Sequence of chain 7.OA:
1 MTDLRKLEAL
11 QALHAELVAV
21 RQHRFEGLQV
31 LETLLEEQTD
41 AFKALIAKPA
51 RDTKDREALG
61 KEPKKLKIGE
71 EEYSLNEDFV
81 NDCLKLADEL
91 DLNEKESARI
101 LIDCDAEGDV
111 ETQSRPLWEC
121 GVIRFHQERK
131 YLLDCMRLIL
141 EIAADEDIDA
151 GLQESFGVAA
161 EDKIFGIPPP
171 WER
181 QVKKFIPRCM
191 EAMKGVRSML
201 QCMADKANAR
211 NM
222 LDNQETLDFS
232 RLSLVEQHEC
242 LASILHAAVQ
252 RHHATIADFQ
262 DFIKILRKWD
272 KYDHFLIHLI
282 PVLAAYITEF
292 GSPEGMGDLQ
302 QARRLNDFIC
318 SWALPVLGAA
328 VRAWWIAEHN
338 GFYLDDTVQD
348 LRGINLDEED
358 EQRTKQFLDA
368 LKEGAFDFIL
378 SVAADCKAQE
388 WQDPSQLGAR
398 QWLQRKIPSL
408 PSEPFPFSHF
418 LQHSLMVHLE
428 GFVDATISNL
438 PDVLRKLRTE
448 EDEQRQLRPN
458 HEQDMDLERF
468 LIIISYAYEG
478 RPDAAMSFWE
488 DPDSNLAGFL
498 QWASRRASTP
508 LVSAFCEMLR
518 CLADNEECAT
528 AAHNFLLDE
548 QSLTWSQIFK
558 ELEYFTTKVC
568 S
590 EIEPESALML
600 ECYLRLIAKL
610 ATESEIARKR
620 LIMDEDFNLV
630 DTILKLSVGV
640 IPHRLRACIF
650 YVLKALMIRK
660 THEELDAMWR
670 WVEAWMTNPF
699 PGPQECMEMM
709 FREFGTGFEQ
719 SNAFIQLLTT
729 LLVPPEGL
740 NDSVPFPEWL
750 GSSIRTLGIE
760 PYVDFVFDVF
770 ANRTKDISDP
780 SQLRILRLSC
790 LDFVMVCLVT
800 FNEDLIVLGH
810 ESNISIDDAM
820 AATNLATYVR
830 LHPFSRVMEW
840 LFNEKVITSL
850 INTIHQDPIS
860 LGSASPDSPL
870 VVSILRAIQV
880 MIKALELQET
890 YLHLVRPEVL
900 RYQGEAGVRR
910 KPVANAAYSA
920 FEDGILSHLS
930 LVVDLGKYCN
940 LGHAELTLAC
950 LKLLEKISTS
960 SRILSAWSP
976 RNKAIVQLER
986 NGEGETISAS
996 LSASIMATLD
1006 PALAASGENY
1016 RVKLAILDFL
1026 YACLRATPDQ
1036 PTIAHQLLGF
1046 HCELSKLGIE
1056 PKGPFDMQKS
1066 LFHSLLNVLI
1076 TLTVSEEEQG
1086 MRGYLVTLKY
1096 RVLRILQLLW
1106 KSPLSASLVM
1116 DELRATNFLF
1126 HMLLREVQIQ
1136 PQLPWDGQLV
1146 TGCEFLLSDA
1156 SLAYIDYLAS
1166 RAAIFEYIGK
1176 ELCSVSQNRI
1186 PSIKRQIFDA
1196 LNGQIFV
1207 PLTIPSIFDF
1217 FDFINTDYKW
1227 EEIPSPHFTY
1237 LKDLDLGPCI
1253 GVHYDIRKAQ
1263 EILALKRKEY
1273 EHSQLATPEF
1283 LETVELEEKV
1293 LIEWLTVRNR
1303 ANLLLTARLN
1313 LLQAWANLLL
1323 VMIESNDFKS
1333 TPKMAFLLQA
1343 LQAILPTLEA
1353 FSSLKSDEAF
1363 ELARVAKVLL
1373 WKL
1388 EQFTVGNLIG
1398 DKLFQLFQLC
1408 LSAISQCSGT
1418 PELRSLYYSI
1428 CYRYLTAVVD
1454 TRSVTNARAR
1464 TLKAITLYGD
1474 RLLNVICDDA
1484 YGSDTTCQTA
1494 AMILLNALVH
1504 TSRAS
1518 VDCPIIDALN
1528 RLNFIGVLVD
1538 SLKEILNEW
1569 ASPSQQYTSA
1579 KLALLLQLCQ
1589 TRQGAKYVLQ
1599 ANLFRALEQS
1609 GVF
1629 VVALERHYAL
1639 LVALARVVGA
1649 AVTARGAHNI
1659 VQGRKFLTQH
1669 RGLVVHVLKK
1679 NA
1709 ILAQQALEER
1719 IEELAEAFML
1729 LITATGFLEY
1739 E

The protein below binds the small molecule below.
Small molecule (SMILES): CC[C@H](C)[C@H](N)C(=O)N[C@@H](CC(C)C)C(=O)N1CCC[C@H]1C(=O)N[C@@H](CCSC)C(=O)N[C@@H](Cc1ccc(O)cc1)C(=O)N[C@@H](CCCCN)C(=O)N[C@@H](CC(C)C)C(=O)N[C@@H](CO)C(=O)N1CCC[C@H]1C=O

Binding-site contacts:
Ligand atom CE1 contacts residue ASN1072 of chain 7.OA at 3.3 Å.
Ligand atom CG contacts residue ASN1072 of chain 7.OA at 4.2 Å.
Ligand atom CD2 contacts residue THR1121 of chain 7.OA at 4.0 Å.
Ligand atom CD2 contacts residue LEU1129 of chain 7.OA at 4.2 Å (hydrophobic).
Ligand atom CG contacts residue HIS1126 of chain 7.OA at 4.3 Å.
Ligand atom C contacts residue VAL1202 of chain 7.OA at 4.2 Å (hydrophobic).
Ligand atom O contacts residue THR1121 of chain 7.OA at 4.0 Å.
Ligand atom CZ contacts residue ASN1072 of chain 7.OA at 3.5 Å.
Ligand atom O contacts residue HIS1126 of chain 7.OA at 3.3 Å (h-bond).
Ligand atom CE1 contacts residue THR1121 of chain 7.OA at 3.9 Å.
Ligand atom SD contacts residue ASN1072 of chain 7.OA at 3.7 Å.
Ligand atom CE2 contacts residue GLN1063 of chain 7.OA at 3.3 Å.
Ligand atom CB contacts residue GLN1063 of chain 7.OA at 4.5 Å.
Ligand atom CD1 contacts residue PHE1125 of chain 7.OA at 3.6 Å (hydrophobic).
Ligand atom CZ contacts residue GLN1063 of chain 7.OA at 4.1 Å.
Ligand atom CD1 contacts residue THR1121 of chain 7.OA at 3.0 Å.
Ligand atom CD1 contacts residue ASN1122 of chain 7.OA at 4.3 Å.
Ligand atom CD2 contacts residue GLN1063 of chain 7.OA at 3.6 Å.
Ligand atom OH contacts residue ASN1072 of chain 7.OA at 3.1 Å (h-bond).
Ligand atom C contacts residue GLN1063 of chain 7.OA at 3.9 Å.
Ligand atom CG contacts residue THR1121 of chain 7.OA at 3.3 Å.
Ligand atom CD2 contacts residue THR1121 of chain 7.OA at 4.3 Å.
Ligand atom C contacts residue HIS1126 of chain 7.OA at 4.0 Å.
Ligand atom CD1 contacts residue GLN1063 of chain 7.OA at 3.8 Å.
Ligand atom CE2 contacts residue ASN1072 of chain 7.OA at 4.4 Å.
Ligand atom CA contacts residue HIS1126 of chain 7.OA at 4.3 Å.
Ligand atom CB contacts residue THR1121 of chain 7.OA at 3.3 Å.
Ligand atom CA contacts residue GLN1063 of chain 7.OA at 4.3 Å.
Ligand atom CG contacts residue ALA1120 of chain 7.OA at 4.4 Å (hydrophobic).
Ligand atom CD2 contacts residue ALA1120 of chain 7.OA at 3.5 Å (hydrophobic).
Ligand atom CD1 contacts residue ASN1072 of chain 7.OA at 4.0 Å.
Ligand atom CD2 contacts residue PHE1125 of chain 7.OA at 4.2 Å (hydrophobic).
Ligand atom O contacts residue GLN1063 of chain 7.OA at 2.9 Å (h-bond).
Ligand atom CG2 contacts residue GLN1063 of chain 7.OA at 3.3 Å.
Ligand atom CD2 contacts residue HIS1126 of chain 7.OA at 3.4 Å.
Ligand atom OH contacts residue GLN1063 of chain 7.OA at 3.7 Å.
Ligand atom OH contacts residue HIS1068 of chain 7.OA at 3.8 Å.
Ligand atom O contacts residue VAL1202 of chain 7.OA at 3.2 Å.
Ligand atom CD1 contacts residue ALA1120 of chain 7.OA at 4.3 Å (hydrophobic).
Ligand atom CG contacts residue GLN1063 of chain 7.OA at 4.3 Å.